The small molecule below binds the protein below.
Small molecule (SMILES): CCCCCCCC(=O)OC[C@H](COP(=O)(O)O[C@@H]1[C@H](O)[C@H](O)[C@@H](OP(=O)(O)O)[C@H](OP(=O)(O)O)[C@H]1O)OC(=O)CCCCCCC

Sequence of chain 1.D:
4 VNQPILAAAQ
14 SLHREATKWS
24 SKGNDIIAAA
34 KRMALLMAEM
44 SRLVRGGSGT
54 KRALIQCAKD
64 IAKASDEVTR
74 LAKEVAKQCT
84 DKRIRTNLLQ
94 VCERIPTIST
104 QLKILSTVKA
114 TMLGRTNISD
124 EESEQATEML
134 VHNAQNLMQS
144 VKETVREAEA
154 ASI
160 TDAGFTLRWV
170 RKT

Binding-site contacts:
Ligand atom C3 contacts residue LYS54 of chain 1.D at 3.8 Å.
Ligand atom O3 contacts residue LYS54 of chain 1.D at 2.6 Å (salt-bridge).
Ligand atom O42 contacts residue LYS54 of chain 1.D at 3.5 Å (salt-bridge).
Ligand atom O11 contacts residue ARG55 of chain 1.D at 4.3 Å.
Ligand atom O13 contacts residue ARG55 of chain 1.D at 3.7 Å.
Ligand atom C2 contacts residue LYS54 of chain 1.D at 4.1 Å.
Ligand atom O2 contacts residue LYS54 of chain 1.D at 4.4 Å.